This small molecule binds to this protein.
Small molecule (SMILES): CC(=O)N[C@@H]1[C@@H](O)[C@H](O)[C@@H](CO)O[C@H]1O

Sequence of chain 1.C:
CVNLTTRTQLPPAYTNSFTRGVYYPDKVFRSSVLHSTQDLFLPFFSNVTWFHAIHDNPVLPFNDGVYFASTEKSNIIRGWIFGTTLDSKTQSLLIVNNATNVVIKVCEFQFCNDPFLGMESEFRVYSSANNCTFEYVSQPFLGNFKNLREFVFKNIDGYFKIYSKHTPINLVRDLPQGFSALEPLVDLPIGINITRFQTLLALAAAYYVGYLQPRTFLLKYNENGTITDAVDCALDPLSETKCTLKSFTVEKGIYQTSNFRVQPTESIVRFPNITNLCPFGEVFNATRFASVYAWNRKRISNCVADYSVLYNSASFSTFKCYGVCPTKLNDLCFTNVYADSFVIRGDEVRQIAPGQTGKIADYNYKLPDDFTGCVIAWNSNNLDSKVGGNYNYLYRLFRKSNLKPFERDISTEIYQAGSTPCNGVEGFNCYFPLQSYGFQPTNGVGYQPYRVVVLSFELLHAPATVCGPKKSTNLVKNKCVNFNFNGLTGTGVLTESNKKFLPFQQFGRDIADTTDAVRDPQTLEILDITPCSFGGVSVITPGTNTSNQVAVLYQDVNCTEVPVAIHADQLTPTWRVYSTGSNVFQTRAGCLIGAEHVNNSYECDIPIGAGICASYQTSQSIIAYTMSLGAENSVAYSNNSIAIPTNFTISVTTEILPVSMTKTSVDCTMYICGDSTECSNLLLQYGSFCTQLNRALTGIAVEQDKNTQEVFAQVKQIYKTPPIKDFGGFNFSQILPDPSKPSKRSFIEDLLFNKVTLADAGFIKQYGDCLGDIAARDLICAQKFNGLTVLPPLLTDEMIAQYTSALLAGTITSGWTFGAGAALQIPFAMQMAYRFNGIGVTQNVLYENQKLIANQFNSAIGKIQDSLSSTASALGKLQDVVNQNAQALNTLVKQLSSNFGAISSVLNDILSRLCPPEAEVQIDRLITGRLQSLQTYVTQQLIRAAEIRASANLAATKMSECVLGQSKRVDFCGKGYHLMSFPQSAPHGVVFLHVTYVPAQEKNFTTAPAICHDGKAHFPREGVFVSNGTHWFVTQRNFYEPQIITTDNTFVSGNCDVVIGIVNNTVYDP

Binding-site contacts:
Ligand atom N2 contacts residue VAL118 of chain 1.C at 4.3 Å.
Ligand atom C3 contacts residue ASN113 of chain 1.C at 3.9 Å.
Ligand atom C5 contacts residue ASN113 of chain 1.C at 3.7 Å.
Ligand atom O6 contacts residue THR115 of chain 1.C at 2.9 Å (h-bond).
Ligand atom O5 contacts residue ASN113 of chain 1.C at 2.4 Å (h-bond).
Ligand atom C8 contacts residue LYS120 of chain 1.C at 4.3 Å.
Ligand atom C4 contacts residue THR115 of chain 1.C at 3.9 Å.
Ligand atom C1 contacts residue THR115 of chain 1.C at 3.5 Å.
Ligand atom C6 contacts residue ASN116 of chain 1.C at 4.4 Å.
Ligand atom C5 contacts residue THR115 of chain 1.C at 3.4 Å.
Ligand atom C4 contacts residue ASN116 of chain 1.C at 4.0 Å.
Ligand atom C1 contacts residue ASN113 of chain 1.C at 1.4 Å.
Ligand atom C7 contacts residue VAL118 of chain 1.C at 3.7 Å (hydrophobic).
Ligand atom C7 contacts residue ASN113 of chain 1.C at 4.2 Å.
Ligand atom O7 contacts residue VAL118 of chain 1.C at 3.3 Å.
Ligand atom C2 contacts residue THR115 of chain 1.C at 4.1 Å.
Ligand atom C6 contacts residue THR115 of chain 1.C at 3.3 Å.
Ligand atom O5 contacts residue THR115 of chain 1.C at 2.5 Å (h-bond).
Ligand atom O6 contacts residue ASN116 of chain 1.C at 3.1 Å (h-bond).
Ligand atom C2 contacts residue ASN113 of chain 1.C at 2.5 Å.
Ligand atom C4 contacts residue ASN113 of chain 1.C at 4.3 Å.
Ligand atom C8 contacts residue VAL118 of chain 1.C at 4.3 Å (hydrophobic).
Ligand atom N2 contacts residue ASN113 of chain 1.C at 2.9 Å (h-bond).
Ligand atom C8 contacts residue PHE148 of chain 1.C at 4.1 Å (hydrophobic).